Sequence of chain 1.B:
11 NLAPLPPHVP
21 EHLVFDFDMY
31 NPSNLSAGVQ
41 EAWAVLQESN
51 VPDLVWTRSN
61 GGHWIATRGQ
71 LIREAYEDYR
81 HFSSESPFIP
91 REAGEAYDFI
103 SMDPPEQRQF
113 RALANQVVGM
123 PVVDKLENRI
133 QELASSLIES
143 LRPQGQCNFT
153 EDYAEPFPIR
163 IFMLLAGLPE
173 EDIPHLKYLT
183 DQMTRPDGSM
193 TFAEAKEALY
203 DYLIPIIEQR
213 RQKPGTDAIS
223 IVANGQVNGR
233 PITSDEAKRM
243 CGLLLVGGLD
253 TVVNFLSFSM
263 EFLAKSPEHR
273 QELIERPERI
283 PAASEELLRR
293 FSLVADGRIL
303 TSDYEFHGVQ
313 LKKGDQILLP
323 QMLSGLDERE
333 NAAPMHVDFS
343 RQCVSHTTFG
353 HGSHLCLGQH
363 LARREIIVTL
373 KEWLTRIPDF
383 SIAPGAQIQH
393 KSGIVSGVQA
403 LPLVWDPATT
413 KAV

Binding-site contacts:
Ligand atom C3 contacts residue CYS345 of chain 1.B at 3.2 Å (hydrophobic).
Ligand atom C5 contacts residue CYS345 of chain 1.B at 3.8 Å (hydrophobic).
Ligand atom C18 contacts residue CYS25 of chain 1.D at 2.5 Å (hydrophobic).
Ligand atom C17 contacts residue CYS25 of chain 1.D at 1.5 Å (hydrophobic).
Ligand atom O7 contacts residue CYS345 of chain 1.B at 3.9 Å.
Ligand atom C8 contacts residue GLY26 of chain 1.D at 4.3 Å.
Ligand atom N4 contacts residue CYS345 of chain 1.B at 4.0 Å.
Ligand atom C16 contacts residue CYS25 of chain 1.D at 2.5 Å (hydrophobic).
Ligand atom O19 contacts residue CYS25 of chain 1.D at 3.0 Å (h-bond).
Ligand atom C17 contacts residue PRO98 of chain 1.D at 4.0 Å (hydrophobic).
Ligand atom C15 contacts residue CYS25 of chain 1.D at 3.5 Å (hydrophobic).
Ligand atom C1 contacts residue CYS345 of chain 1.B at 2.4 Å (hydrophobic).
Ligand atom C2 contacts residue CYS345 of chain 1.B at 1.7 Å (hydrophobic).
Ligand atom N14 contacts residue CYS25 of chain 1.D at 3.4 Å (h-bond).
Ligand atom C9 contacts residue GLY26 of chain 1.D at 4.1 Å.
Ligand atom C16 contacts residue PRO98 of chain 1.D at 3.9 Å (hydrophobic).

Sequence of chain 1.D:
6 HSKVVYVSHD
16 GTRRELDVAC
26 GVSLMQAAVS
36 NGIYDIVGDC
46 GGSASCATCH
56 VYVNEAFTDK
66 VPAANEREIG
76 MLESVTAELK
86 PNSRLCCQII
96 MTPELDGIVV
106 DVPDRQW

This small molecule binds to this protein.
Small molecule (SMILES): O=C1CCC(=O)N1CCCCCCN1C(=O)CCC1=O